Sequence of chain 1.D:
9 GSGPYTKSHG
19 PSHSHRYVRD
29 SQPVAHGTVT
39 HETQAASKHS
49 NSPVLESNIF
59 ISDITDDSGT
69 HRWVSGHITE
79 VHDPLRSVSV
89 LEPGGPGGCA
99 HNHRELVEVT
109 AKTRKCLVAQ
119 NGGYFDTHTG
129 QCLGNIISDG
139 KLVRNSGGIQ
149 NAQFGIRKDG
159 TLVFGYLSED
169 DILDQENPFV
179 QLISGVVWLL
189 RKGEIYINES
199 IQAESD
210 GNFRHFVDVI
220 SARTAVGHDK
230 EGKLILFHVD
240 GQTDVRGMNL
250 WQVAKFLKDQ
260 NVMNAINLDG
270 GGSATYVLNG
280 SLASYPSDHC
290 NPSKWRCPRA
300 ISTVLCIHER

Binding-site contacts:
Ligand atom C5 contacts residue ASN196 of chain 1.D at 3.7 Å.
Ligand atom O7 contacts residue ASN196 of chain 1.D at 2.8 Å (h-bond).
Ligand atom O4 contacts residue ARG213 of chain 1.D at 4.4 Å.
Ligand atom C8 contacts residue ASN196 of chain 1.D at 4.2 Å.
Ligand atom C2 contacts residue ASN196 of chain 1.D at 2.5 Å.
Ligand atom C6 contacts residue ARG213 of chain 1.D at 3.5 Å.
Ligand atom C1 contacts residue TRP250 of chain 1.D at 4.1 Å (hydrophobic).
Ligand atom C1 contacts residue ASN196 of chain 1.D at 1.4 Å.
Ligand atom C5 contacts residue ARG213 of chain 1.D at 3.7 Å.
Ligand atom O5 contacts residue ASN196 of chain 1.D at 2.4 Å (h-bond).
Ligand atom C4 contacts residue ASN196 of chain 1.D at 4.3 Å.
Ligand atom O6 contacts residue ARG213 of chain 1.D at 3.7 Å.
Ligand atom N2 contacts residue ASN196 of chain 1.D at 2.9 Å (h-bond).
Ligand atom C7 contacts residue ASN196 of chain 1.D at 3.0 Å.
Ligand atom C3 contacts residue ASN196 of chain 1.D at 3.8 Å.
Ligand atom O5 contacts residue ARG213 of chain 1.D at 4.0 Å.

The small molecule below binds the protein below.
Small molecule (SMILES): CC(=O)N[C@@H]1[C@@H](O)[C@H](O)[C@@H](CO)O[C@H]1O